A protein and the small-molecule ligand that binds it are described below.
Small molecule (SMILES): CC(=O)N[C@@H]1[C@@H](O)[C@H](O)[C@@H](CO)O[C@H]1O

Binding-site contacts:
Ligand atom O5 contacts residue SER298 of chain 1.A at 3.3 Å (h-bond).
Ligand atom C5 contacts residue ASN321 of chain 1.A at 3.7 Å.
Ligand atom O6 contacts residue SER298 of chain 1.A at 3.9 Å.
Ligand atom O5 contacts residue ASN296 of chain 1.A at 4.2 Å.
Ligand atom C1 contacts residue ASN296 of chain 1.A at 4.4 Å.
Ligand atom C7 contacts residue ASN321 of chain 1.A at 3.0 Å.
Ligand atom C3 contacts residue ASN321 of chain 1.A at 3.8 Å.
Ligand atom O5 contacts residue ASN321 of chain 1.A at 2.4 Å (h-bond).
Ligand atom C6 contacts residue SER298 of chain 1.A at 3.3 Å.
Ligand atom N2 contacts residue ASN321 of chain 1.A at 2.8 Å (h-bond).
Ligand atom C5 contacts residue SER298 of chain 1.A at 3.3 Å.
Ligand atom C1 contacts residue ASN321 of chain 1.A at 1.5 Å.
Ligand atom C4 contacts residue ASN321 of chain 1.A at 4.3 Å.
Ligand atom O7 contacts residue ASN321 of chain 1.A at 3.0 Å (h-bond).
Ligand atom C1 contacts residue SER298 of chain 1.A at 3.7 Å.
Ligand atom C8 contacts residue ASN321 of chain 1.A at 4.2 Å.
Ligand atom C2 contacts residue ASN321 of chain 1.A at 2.4 Å.

Sequence of chain 1.A:
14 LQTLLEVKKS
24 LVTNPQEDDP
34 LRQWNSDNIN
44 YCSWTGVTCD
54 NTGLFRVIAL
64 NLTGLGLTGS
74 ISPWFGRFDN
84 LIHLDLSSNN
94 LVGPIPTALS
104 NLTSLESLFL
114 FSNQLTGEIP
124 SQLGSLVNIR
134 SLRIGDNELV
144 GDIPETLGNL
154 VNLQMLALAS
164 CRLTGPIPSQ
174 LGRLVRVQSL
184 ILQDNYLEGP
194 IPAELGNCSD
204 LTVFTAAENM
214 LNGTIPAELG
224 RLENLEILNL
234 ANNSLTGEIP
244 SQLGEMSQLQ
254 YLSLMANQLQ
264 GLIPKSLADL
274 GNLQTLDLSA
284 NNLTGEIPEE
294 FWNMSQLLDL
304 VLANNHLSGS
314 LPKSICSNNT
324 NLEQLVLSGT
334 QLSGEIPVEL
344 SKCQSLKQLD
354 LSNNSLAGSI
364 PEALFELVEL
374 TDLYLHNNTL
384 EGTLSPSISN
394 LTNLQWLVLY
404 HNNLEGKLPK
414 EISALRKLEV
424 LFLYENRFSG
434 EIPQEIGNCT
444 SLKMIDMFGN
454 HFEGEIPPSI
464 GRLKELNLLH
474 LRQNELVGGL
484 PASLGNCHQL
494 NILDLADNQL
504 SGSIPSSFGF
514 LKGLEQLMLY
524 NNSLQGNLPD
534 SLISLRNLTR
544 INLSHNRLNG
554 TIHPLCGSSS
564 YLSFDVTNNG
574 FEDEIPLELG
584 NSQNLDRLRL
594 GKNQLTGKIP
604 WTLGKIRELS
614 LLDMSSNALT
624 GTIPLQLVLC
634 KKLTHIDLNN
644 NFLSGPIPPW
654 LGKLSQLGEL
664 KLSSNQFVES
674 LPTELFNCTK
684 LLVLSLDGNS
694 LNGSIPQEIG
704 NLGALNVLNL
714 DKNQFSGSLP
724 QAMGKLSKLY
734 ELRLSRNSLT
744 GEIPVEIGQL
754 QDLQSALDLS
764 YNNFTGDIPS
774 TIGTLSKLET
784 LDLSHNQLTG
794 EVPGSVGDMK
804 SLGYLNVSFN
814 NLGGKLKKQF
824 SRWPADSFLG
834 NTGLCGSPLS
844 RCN